The small molecule below binds the protein below.
Small molecule (SMILES): CC(=O)N[C@@H]1[C@@H](O)[C@H](O)[C@@H](CO)O[C@H]1O

Sequence of chain 1.C:
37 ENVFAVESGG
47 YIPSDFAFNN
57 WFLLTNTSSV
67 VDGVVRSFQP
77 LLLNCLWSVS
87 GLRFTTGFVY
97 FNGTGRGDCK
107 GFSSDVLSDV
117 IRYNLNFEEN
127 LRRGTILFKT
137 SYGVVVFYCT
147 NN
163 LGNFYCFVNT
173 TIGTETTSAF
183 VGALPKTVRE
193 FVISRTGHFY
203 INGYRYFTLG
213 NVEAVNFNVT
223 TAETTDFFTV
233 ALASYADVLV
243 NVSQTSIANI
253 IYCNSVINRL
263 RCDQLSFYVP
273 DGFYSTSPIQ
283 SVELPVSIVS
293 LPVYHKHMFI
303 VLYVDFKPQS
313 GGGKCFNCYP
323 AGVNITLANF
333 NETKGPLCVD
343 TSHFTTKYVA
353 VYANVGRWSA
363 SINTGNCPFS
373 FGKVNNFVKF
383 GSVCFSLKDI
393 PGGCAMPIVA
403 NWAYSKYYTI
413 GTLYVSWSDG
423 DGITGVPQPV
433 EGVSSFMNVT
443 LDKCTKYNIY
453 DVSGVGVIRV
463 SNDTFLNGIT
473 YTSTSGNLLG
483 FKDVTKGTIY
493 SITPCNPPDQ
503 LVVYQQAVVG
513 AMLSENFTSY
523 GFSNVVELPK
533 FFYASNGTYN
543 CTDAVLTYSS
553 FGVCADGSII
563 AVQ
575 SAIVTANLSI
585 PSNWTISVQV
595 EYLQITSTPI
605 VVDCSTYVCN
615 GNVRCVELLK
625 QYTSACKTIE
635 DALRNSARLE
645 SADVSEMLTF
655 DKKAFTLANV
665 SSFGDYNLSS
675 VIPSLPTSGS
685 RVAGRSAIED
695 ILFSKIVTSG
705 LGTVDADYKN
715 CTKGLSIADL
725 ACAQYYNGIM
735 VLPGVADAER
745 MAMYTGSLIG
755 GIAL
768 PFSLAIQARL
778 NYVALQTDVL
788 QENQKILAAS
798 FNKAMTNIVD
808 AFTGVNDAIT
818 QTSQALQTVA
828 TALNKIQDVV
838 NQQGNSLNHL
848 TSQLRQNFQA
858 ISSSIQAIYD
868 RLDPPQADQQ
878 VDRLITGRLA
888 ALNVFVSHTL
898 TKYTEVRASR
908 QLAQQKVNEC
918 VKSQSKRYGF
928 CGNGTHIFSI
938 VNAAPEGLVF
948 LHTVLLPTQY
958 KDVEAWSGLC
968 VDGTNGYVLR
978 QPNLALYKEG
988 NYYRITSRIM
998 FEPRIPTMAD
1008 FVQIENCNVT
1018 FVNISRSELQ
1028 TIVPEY

Binding-site contacts:
Ligand atom C5 contacts residue THR328 of chain 1.C at 3.9 Å.
Ligand atom C2 contacts residue ASN326 of chain 1.C at 2.5 Å.
Ligand atom C7 contacts residue ASN326 of chain 1.C at 3.4 Å.
Ligand atom C1 contacts residue ASN326 of chain 1.C at 1.4 Å.
Ligand atom O5 contacts residue ASN326 of chain 1.C at 2.3 Å (h-bond).
Ligand atom N2 contacts residue ASN326 of chain 1.C at 3.0 Å (h-bond).
Ligand atom O7 contacts residue ASN326 of chain 1.C at 3.2 Å (h-bond).
Ligand atom C6 contacts residue THR328 of chain 1.C at 4.3 Å.
Ligand atom C5 contacts residue ASN326 of chain 1.C at 3.7 Å.
Ligand atom C6 contacts residue TYR305 of chain 1.C at 3.9 Å (hydrophobic).
Ligand atom C3 contacts residue ASN326 of chain 1.C at 3.8 Å.
Ligand atom O6 contacts residue VAL353 of chain 1.C at 4.2 Å.
Ligand atom C4 contacts residue ASN326 of chain 1.C at 4.3 Å.
Ligand atom C8 contacts residue ASN326 of chain 1.C at 4.2 Å.